Binding-site contacts:
Ligand atom C5 contacts residue TYR29 of chain 1.A at 3.5 Å (hydrophobic).
Ligand atom C8 contacts residue GLU41 of chain 1.A at 3.9 Å.
Ligand atom C3 contacts residue GLU41 of chain 1.A at 4.4 Å.
Ligand atom C1 contacts residue GLU41 of chain 1.A at 4.2 Å.
Ligand atom C7 contacts residue GLU41 of chain 1.A at 4.0 Å.
Ligand atom O7 contacts residue ASN42 of chain 1.A at 3.8 Å.
Ligand atom C7 contacts residue ASN42 of chain 1.A at 3.6 Å.
Ligand atom C2 contacts residue ASN42 of chain 1.A at 2.5 Å.
Ligand atom C4 contacts residue ASN42 of chain 1.A at 4.2 Å.
Ligand atom C6 contacts residue TYR29 of chain 1.A at 3.7 Å (hydrophobic).
Ligand atom C5 contacts residue ASN42 of chain 1.A at 3.6 Å.
Ligand atom C2 contacts residue GLU41 of chain 1.A at 4.1 Å.
Ligand atom N2 contacts residue GLU41 of chain 1.A at 3.2 Å (salt-bridge).
Ligand atom C3 contacts residue ASN42 of chain 1.A at 3.9 Å.
Ligand atom O5 contacts residue TYR29 of chain 1.A at 3.5 Å (h-bond).
Ligand atom N2 contacts residue ASN42 of chain 1.A at 3.1 Å (h-bond).
Ligand atom C1 contacts residue TYR29 of chain 1.A at 3.7 Å (hydrophobic).
Ligand atom C1 contacts residue ASN42 of chain 1.A at 1.4 Å.
Ligand atom O5 contacts residue ASN42 of chain 1.A at 2.4 Å (h-bond).

Sequence of chain 1.A:
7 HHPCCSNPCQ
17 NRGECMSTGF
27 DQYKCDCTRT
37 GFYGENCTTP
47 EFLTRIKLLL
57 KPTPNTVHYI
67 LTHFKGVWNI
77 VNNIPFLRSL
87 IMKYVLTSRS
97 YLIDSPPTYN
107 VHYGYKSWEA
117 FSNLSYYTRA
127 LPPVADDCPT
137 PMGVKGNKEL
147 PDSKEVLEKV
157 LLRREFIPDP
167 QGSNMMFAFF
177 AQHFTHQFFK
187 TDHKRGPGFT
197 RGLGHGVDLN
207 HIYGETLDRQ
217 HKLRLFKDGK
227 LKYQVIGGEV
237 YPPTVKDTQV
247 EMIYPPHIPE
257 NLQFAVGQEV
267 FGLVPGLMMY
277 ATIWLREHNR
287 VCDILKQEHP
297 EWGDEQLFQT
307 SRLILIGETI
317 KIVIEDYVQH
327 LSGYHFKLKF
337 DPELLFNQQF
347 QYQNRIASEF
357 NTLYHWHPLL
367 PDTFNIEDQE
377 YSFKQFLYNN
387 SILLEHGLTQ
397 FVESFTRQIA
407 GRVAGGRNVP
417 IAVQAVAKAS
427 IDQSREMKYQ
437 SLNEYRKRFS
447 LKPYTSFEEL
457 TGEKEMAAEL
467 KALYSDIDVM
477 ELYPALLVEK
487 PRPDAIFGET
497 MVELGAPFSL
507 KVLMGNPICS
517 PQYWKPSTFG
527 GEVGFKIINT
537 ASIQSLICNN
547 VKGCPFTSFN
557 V

This small molecule binds to this protein.
Small molecule (SMILES): CC(=O)N[C@H]1[C@@H](O[C@H]2[C@H](O)[C@@H](NC(C)=O)CO[C@@H]2CO)O[C@H](CO)[C@@H](O)[C@@H]1O